Binding-site contacts:
Ligand atom O1P contacts residue SER258 of chain 1.A at 3.1 Å (h-bond).
Ligand atom C8 contacts residue ILE200 of chain 1.A at 3.6 Å (hydrophobic).
Ligand atom C6 contacts residue GLY285 of chain 1.A at 3.4 Å.
Ligand atom O5' contacts residue GLY235 of chain 1.A at 3.4 Å.
Ligand atom O2' contacts residue ASP234 of chain 1.A at 2.4 Å (salt-bridge).
Ligand atom O3' contacts residue ASP234 of chain 1.A at 2.6 Å (salt-bridge).
Ligand atom O5' contacts residue GLY198 of chain 1.A at 3.6 Å.
Ligand atom O2P contacts residue SER258 of chain 1.A at 3.6 Å.
Ligand atom C5' contacts residue TYR281 of chain 1.A at 3.6 Å (hydrophobic).
Ligand atom O3' contacts residue MET255 of chain 1.A at 3.6 Å (h-bond).
Ligand atom C8 contacts residue MET51 of chain 1.A at 3.5 Å (hydrophobic).
Ligand atom C3' contacts residue ASP234 of chain 1.A at 3.5 Å.
Ligand atom C6 contacts residue MET284 of chain 1.A at 3.7 Å (hydrophobic).
Ligand atom N1 contacts residue GLU311 of chain 1.A at 3.0 Å (salt-bridge).
Ligand atom C2 contacts residue GLU311 of chain 1.A at 3.6 Å.
Ligand atom N7 contacts residue MET51 of chain 1.A at 3.8 Å.
Ligand atom C4' contacts residue ASP234 of chain 1.A at 3.6 Å.
Ligand atom O3P contacts residue GLY198 of chain 1.A at 3.6 Å.
Ligand atom O6 contacts residue GLY312 of chain 1.A at 3.5 Å.
Ligand atom O3P contacts residue GLY236 of chain 1.A at 3.1 Å (h-bond).
Ligand atom C5 contacts residue MET284 of chain 1.A at 3.6 Å (hydrophobic).
Ligand atom O6 contacts residue GLY283 of chain 1.A at 3.1 Å.
Ligand atom N7 contacts residue GLY283 of chain 1.A at 3.5 Å.
Ligand atom O3' contacts residue ALA49 of chain 1.A at 3.3 Å.
Ligand atom C2 contacts residue CYS201 of chain 1.A at 3.3 Å (hydrophobic).
Ligand atom P contacts residue SER199 of chain 1.A at 3.7 Å.
Ligand atom N3 contacts residue CYS201 of chain 1.A at 3.7 Å.
Ligand atom C2' contacts residue ASP234 of chain 1.A at 3.6 Å.
Ligand atom N7 contacts residue MET284 of chain 1.A at 2.9 Å (h-bond).
Ligand atom O2P contacts residue GLY257 of chain 1.A at 2.9 Å (h-bond).
Ligand atom O2' contacts residue ASN173 of chain 1.A at 3.5 Å (h-bond).
Ligand atom O6 contacts residue MET284 of chain 1.A at 3.1 Å (h-bond).
Ligand atom O1P contacts residue GLY257 of chain 1.A at 3.7 Å.
Ligand atom O1P contacts residue SER199 of chain 1.A at 2.7 Å (h-bond).
Ligand atom O1P contacts residue TYR281 of chain 1.A at 2.4 Å (h-bond).
Ligand atom O6 contacts residue GLY285 of chain 1.A at 2.6 Å (h-bond).
Ligand atom O3P contacts residue SER199 of chain 1.A at 2.8 Å (h-bond).
Ligand atom C5 contacts residue ILE200 of chain 1.A at 3.7 Å (hydrophobic).
Ligand atom N7 contacts residue ILE200 of chain 1.A at 3.5 Å.
Ligand atom P contacts residue TYR281 of chain 1.A at 3.7 Å.

Sequence of chain 1.A:
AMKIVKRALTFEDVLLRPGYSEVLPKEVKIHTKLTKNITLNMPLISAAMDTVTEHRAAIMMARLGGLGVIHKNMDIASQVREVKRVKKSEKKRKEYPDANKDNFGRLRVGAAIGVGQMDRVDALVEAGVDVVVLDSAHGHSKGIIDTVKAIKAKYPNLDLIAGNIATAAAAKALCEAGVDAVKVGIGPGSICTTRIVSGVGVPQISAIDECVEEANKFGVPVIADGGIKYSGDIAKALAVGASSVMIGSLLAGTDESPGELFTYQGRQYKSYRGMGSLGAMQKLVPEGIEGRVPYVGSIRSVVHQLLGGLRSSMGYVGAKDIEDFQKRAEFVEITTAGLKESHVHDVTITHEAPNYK

The protein below binds the small molecule below.
Small molecule (SMILES): O=c1[nH]cnc2c1ncn2[C@@H]1O[C@H](COP(=O)(O)O)[C@@H](O)[C@H]1O